Sequence of chain 2.A:
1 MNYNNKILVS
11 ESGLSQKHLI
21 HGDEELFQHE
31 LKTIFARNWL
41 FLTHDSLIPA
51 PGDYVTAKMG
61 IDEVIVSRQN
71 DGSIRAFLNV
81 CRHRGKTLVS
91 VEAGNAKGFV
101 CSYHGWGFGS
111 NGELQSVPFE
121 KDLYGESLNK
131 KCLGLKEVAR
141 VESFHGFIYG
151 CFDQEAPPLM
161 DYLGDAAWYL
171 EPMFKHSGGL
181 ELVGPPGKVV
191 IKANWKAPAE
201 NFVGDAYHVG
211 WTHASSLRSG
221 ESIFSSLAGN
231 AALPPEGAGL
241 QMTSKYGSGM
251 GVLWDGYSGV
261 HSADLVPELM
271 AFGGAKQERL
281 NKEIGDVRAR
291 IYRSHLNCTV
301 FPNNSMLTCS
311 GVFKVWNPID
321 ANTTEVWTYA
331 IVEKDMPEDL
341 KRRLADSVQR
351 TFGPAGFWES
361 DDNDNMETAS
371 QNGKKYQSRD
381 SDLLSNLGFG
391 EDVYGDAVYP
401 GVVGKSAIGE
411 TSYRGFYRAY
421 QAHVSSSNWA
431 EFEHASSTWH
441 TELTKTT

This protein binds this small molecule.
Small molecule (SMILES): c1ccc2[nH]ccc2c1

Binding-site contacts:
Ligand atom C5 contacts residue VAL209 of chain 2.A at 4.4 Å (hydrophobic).
Ligand atom C9 contacts residue ASN297 of chain 2.A at 4.2 Å.
Ligand atom N1 contacts residue PHE202 of chain 2.A at 4.5 Å.
Ligand atom C8 contacts residue ASN297 of chain 2.A at 3.6 Å.
Ligand atom N1 contacts residue ASN297 of chain 2.A at 3.5 Å (h-bond).
Ligand atom C3 contacts residue NO1 of chain 2.H at 2.9 Å.
Ligand atom N1 contacts residue HIS208 of chain 2.A at 3.9 Å.
Ligand atom C2 contacts residue NO1 of chain 2.H at 3.7 Å.
Ligand atom C3 contacts residue FE1 of chain 2.I at 4.3 Å.
Ligand atom C4 contacts residue LEU307 of chain 2.A at 3.9 Å (hydrophobic).
Ligand atom C9 contacts residue NO1 of chain 2.H at 3.0 Å.
Ligand atom C2 contacts residue PHE202 of chain 2.A at 3.9 Å (hydrophobic).
Ligand atom C8 contacts residue NO1 of chain 2.H at 4.2 Å.
Ligand atom C4 contacts residue NO1 of chain 2.H at 3.0 Å.
Ligand atom C6 contacts residue LEU253 of chain 2.A at 4.1 Å (hydrophobic).
Ligand atom C4 contacts residue HIS295 of chain 2.A at 4.0 Å.
Ligand atom C7 contacts residue ALA206 of chain 2.A at 4.4 Å (hydrophobic).
Ligand atom C7 contacts residue ASP205 of chain 2.A at 4.3 Å.
Ligand atom C6 contacts residue VAL209 of chain 2.A at 4.2 Å (hydrophobic).
Ligand atom C4 contacts residue VAL209 of chain 2.A at 4.4 Å (hydrophobic).
Ligand atom N1 contacts residue ASN201 of chain 2.A at 3.8 Å.
Ligand atom C2 contacts residue ASN201 of chain 2.A at 3.6 Å.
Ligand atom C3 contacts residue HIS208 of chain 2.A at 4.1 Å.
Ligand atom N1 contacts residue ASP205 of chain 2.A at 3.1 Å (salt-bridge).
Ligand atom C2 contacts residue ASP205 of chain 2.A at 3.9 Å.
Ligand atom C5 contacts residue HIS295 of chain 2.A at 3.4 Å.
Ligand atom C8 contacts residue HIS208 of chain 2.A at 4.4 Å.
Ligand atom C9 contacts residue LEU307 of chain 2.A at 3.8 Å (hydrophobic).
Ligand atom C7 contacts residue VAL209 of chain 2.A at 4.1 Å (hydrophobic).
Ligand atom C2 contacts residue HIS208 of chain 2.A at 3.7 Å.
Ligand atom C2 contacts residue LEU307 of chain 2.A at 4.5 Å (hydrophobic).
Ligand atom C6 contacts residue HIS295 of chain 2.A at 4.0 Å.
Ligand atom C2 contacts residue ASN297 of chain 2.A at 4.3 Å.
Ligand atom C3 contacts residue LEU307 of chain 2.A at 3.8 Å (hydrophobic).
Ligand atom C5 contacts residue NO1 of chain 2.H at 4.0 Å.
Ligand atom C7 contacts residue ASN297 of chain 2.A at 3.5 Å.
Ligand atom C9 contacts residue VAL209 of chain 2.A at 4.3 Å (hydrophobic).
Ligand atom C8 contacts residue ASP205 of chain 2.A at 3.8 Å.
Ligand atom C8 contacts residue VAL209 of chain 2.A at 4.1 Å (hydrophobic).
Ligand atom C6 contacts residue ASN297 of chain 2.A at 4.3 Å.